Binding-site contacts:
Ligand atom CA contacts residue ARG437 of chain 1.A at 3.5 Å.
Ligand atom O contacts residue TYR338 of chain 1.A at 2.7 Å (h-bond).
Ligand atom C contacts residue TYR341 of chain 1.A at 3.5 Å (hydrophobic).
Ligand atom N contacts residue TYR341 of chain 1.A at 2.7 Å (h-bond).
Ligand atom O contacts residue LEU472 of chain 1.A at 3.4 Å.
Ligand atom NE contacts residue ARG437 of chain 1.A at 3.6 Å (salt-bridge).
Ligand atom C contacts residue ARG380 of chain 1.A at 3.2 Å.
Ligand atom O contacts residue TYR345 of chain 1.A at 2.7 Å (h-bond).
Ligand atom C contacts residue ASN434 of chain 1.A at 3.5 Å.
Ligand atom CA contacts residue TYR341 of chain 1.A at 3.4 Å (hydrophobic).
Ligand atom CB contacts residue GLU469 of chain 1.A at 3.4 Å.
Ligand atom NH1 contacts residue SER441 of chain 1.A at 3.2 Å (h-bond).
Ligand atom CE contacts residue TYR468 of chain 1.A at 3.3 Å (hydrophobic).
Ligand atom OXT contacts residue ARG380 of chain 1.A at 3.2 Å (salt-bridge).
Ligand atom OXT contacts residue TYR338 of chain 1.A at 3.3 Å (h-bond).
Ligand atom OD1 contacts residue TYR515 of chain 1.A at 3.1 Å.
Ligand atom O contacts residue HIS476 of chain 1.A at 3.3 Å.
Ligand atom O contacts residue ARG380 of chain 1.A at 2.4 Å (salt-bridge).
Ligand atom NZ contacts residue TYR468 of chain 1.A at 2.8 Å (h-bond).
Ligand atom N contacts residue ASN434 of chain 1.A at 3.4 Å (h-bond).
Ligand atom CA contacts residue ASN434 of chain 1.A at 3.3 Å.
Ligand atom O contacts residue ARG437 of chain 1.A at 3.0 Å (salt-bridge).
Ligand atom NH2 contacts residue SER441 of chain 1.A at 2.5 Å (h-bond).
Ligand atom O contacts residue SER479 of chain 1.A at 2.8 Å (h-bond).
Ligand atom NH2 contacts residue GLU387 of chain 1.A at 2.4 Å (salt-bridge).
Ligand atom C contacts residue HIS476 of chain 1.A at 3.4 Å.
Ligand atom C contacts residue TYR345 of chain 1.A at 3.5 Å (hydrophobic).
Ligand atom OG1 contacts residue GLN440 of chain 1.A at 3.1 Å (h-bond).
Ligand atom CZ contacts residue SER441 of chain 1.A at 3.1 Å.
Ligand atom N contacts residue ARG437 of chain 1.A at 3.4 Å.
Ligand atom ND2 contacts residue LEU472 of chain 1.A at 3.4 Å.
Ligand atom O contacts residue TYR345 of chain 1.A at 3.0 Å (h-bond).
Ligand atom O contacts residue ARG518 of chain 1.A at 3.6 Å (salt-bridge).
Ligand atom O contacts residue HIS476 of chain 1.A at 2.9 Å (h-bond).
Ligand atom C contacts residue TYR345 of chain 1.A at 3.4 Å (hydrophobic).
Ligand atom CD contacts residue HIS476 of chain 1.A at 3.5 Å.
Ligand atom O contacts residue ASN434 of chain 1.A at 3.1 Å (h-bond).
Ligand atom ND2 contacts residue GLY512 of chain 1.A at 3.4 Å.
Ligand atom CD contacts residue ASN434 of chain 1.A at 3.3 Å.
Ligand atom NH2 contacts residue GLU388 of chain 1.A at 2.9 Å (salt-bridge).

Sequence of chain 1.A:
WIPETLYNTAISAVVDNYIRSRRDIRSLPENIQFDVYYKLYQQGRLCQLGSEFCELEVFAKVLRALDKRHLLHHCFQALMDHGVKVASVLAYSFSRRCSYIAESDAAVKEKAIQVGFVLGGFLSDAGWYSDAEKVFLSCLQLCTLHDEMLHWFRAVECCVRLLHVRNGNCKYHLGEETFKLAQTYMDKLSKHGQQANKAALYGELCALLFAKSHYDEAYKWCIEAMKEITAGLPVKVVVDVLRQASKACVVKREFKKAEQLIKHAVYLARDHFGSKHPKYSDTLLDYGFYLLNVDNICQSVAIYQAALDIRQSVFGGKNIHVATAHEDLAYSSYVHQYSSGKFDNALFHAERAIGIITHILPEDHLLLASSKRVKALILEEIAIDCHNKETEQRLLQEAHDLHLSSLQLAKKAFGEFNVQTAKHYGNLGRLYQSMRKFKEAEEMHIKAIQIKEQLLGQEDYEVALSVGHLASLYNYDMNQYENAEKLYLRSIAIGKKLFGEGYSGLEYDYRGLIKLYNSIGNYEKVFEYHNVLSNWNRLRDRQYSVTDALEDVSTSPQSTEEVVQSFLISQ

This protein binds this small molecule.
Small molecule (SMILES): CC(C)C[C@H](N)C(=O)N[C@H](C(=O)N[C@@H](CCCN=C(N)N)C(=O)N[C@@H](CC(N)=O)C(=O)N[C@@H](CCCCN)C(=O)NCC(=O)N1CCC[C@H]1C(=O)O)[C@@H](C)O